This small molecule binds to this protein.
Small molecule (SMILES): C[n+]1cn([C@@H]2O[C@H](CO[P](=O)(O)O[P](=O)(O)OP(=O)(O)O)[C@@H](O)[C@H]2O)c2nc(N)[nH]c(=O)c21

Sequence of chain 1.A:
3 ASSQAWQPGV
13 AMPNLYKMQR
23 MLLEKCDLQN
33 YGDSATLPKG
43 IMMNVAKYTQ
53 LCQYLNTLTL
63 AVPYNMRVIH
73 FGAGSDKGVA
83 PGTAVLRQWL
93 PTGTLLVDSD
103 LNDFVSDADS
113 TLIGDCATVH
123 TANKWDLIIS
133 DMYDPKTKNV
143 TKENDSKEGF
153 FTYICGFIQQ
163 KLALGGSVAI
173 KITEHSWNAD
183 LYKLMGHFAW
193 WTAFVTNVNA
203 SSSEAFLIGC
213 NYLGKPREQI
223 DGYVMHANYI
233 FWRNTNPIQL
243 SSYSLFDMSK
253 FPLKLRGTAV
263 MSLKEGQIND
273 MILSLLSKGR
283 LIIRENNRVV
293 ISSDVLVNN

Binding-site contacts:
Ligand atom C6 contacts residue LEU60 of chain 1.A at 4.4 Å (hydrophobic).
Ligand atom N1 contacts residue TRP192 of chain 1.A at 4.3 Å.
Ligand atom O1A contacts residue TRP192 of chain 1.A at 4.3 Å.
Ligand atom N2 contacts residue TRP192 of chain 1.A at 4.4 Å.
Ligand atom C2 contacts residue SER279 of chain 1.A at 3.9 Å.
Ligand atom O6 contacts residue CYS212 of chain 1.A at 3.8 Å.
Ligand atom N2 contacts residue THR61 of chain 1.A at 3.3 Å (h-bond).
Ligand atom C2 contacts residue THR61 of chain 1.A at 3.5 Å.
Ligand atom C6 contacts residue TRP192 of chain 1.A at 4.1 Å (hydrophobic).
Ligand atom N2 contacts residue SER279 of chain 1.A at 2.7 Å (h-bond).
Ligand atom N1 contacts residue CYS212 of chain 1.A at 3.8 Å.
Ligand atom CM7 contacts residue TRP192 of chain 1.A at 3.9 Å (hydrophobic).
Ligand atom O6 contacts residue LEU60 of chain 1.A at 3.2 Å.
Ligand atom C5 contacts residue TRP192 of chain 1.A at 3.8 Å (hydrophobic).
Ligand atom C1' contacts residue TRP192 of chain 1.A at 3.5 Å (hydrophobic).
Ligand atom N3 contacts residue TRP192 of chain 1.A at 3.5 Å.
Ligand atom C4 contacts residue TRP192 of chain 1.A at 3.6 Å (hydrophobic).
Ligand atom O6 contacts residue THR61 of chain 1.A at 3.0 Å (h-bond).
Ligand atom N9 contacts residue TRP192 of chain 1.A at 3.5 Å.
Ligand atom O4' contacts residue TRP192 of chain 1.A at 3.3 Å.
Ligand atom O2A contacts residue TRP192 of chain 1.A at 3.9 Å.
Ligand atom N1 contacts residue THR61 of chain 1.A at 2.7 Å (h-bond).
Ligand atom C2 contacts residue ASN213 of chain 1.A at 4.3 Å.
Ligand atom O6 contacts residue TRP192 of chain 1.A at 4.3 Å.
Ligand atom C5' contacts residue ASN16 of chain 1.A at 4.3 Å.
Ligand atom N7 contacts residue TRP192 of chain 1.A at 3.7 Å.
Ligand atom C6 contacts residue THR61 of chain 1.A at 3.6 Å.
Ligand atom O1A contacts residue ASN16 of chain 1.A at 3.4 Å (h-bond).
Ligand atom N2 contacts residue ASN213 of chain 1.A at 3.5 Å (h-bond).
Ligand atom C6 contacts residue CYS212 of chain 1.A at 4.1 Å (hydrophobic).
Ligand atom N2 contacts residue ALA191 of chain 1.A at 3.9 Å.
Ligand atom C8 contacts residue TRP192 of chain 1.A at 3.6 Å (hydrophobic).
Ligand atom CM7 contacts residue LEU60 of chain 1.A at 3.6 Å (hydrophobic).
Ligand atom N1 contacts residue ASN213 of chain 1.A at 4.1 Å.
Ligand atom C2 contacts residue TRP192 of chain 1.A at 3.9 Å (hydrophobic).